Binding-site contacts:
Ligand atom O3G contacts residue LYS16 of chain 1.A at 2.6 Å (salt-bridge).
Ligand atom O1A contacts residue ALA18 of chain 1.A at 2.7 Å (h-bond).
Ligand atom O1B contacts residue GLY15 of chain 1.A at 3.0 Å (h-bond).
Ligand atom O2G contacts residue THR35 of chain 1.A at 2.8 Å (h-bond).
Ligand atom O2' contacts residue VAL29 of chain 1.A at 2.8 Å (h-bond).
Ligand atom O3A contacts residue GLY13 of chain 1.A at 3.6 Å.
Ligand atom N2 contacts residue ASP119 of chain 1.A at 2.9 Å (salt-bridge).
Ligand atom O1B contacts residue LYS16 of chain 1.A at 2.8 Å (salt-bridge).
Ligand atom PB contacts residue LYS16 of chain 1.A at 3.6 Å.
Ligand atom O2B contacts residue LYS16 of chain 1.A at 3.5 Å (salt-bridge).
Ligand atom O6 contacts residue ASN116 of chain 1.A at 3.3 Å (h-bond).
Ligand atom O2' contacts residue ASP30 of chain 1.A at 3.1 Å (salt-bridge).
Ligand atom O2' contacts residue PHE28 of chain 1.A at 3.1 Å.
Ligand atom PB contacts residue MG1 of chain 1.D at 3.3 Å.
Ligand atom O1B contacts residue VAL14 of chain 1.A at 3.3 Å (h-bond).
Ligand atom O2G contacts residue MG1 of chain 1.D at 2.2 Å.
Ligand atom N7 contacts residue ASN116 of chain 1.A at 3.1 Å (h-bond).
Ligand atom O1A contacts residue GLY15 of chain 1.A at 3.3 Å.
Ligand atom N3B contacts residue TYR32 of chain 1.A at 3.5 Å.
Ligand atom C2' contacts residue VAL29 of chain 1.A at 3.5 Å (hydrophobic).
Ligand atom O2B contacts residue SER17 of chain 1.A at 2.9 Å (h-bond).
Ligand atom O2A contacts residue TYR32 of chain 1.A at 3.6 Å.
Ligand atom N1 contacts residue ASP119 of chain 1.A at 2.8 Å (salt-bridge).
Ligand atom C5 contacts residue LYS117 of chain 1.A at 3.6 Å.
Ligand atom O1A contacts residue SER17 of chain 1.A at 3.2 Å (h-bond).
Ligand atom O6 contacts residue LYS147 of chain 1.A at 3.5 Å (salt-bridge).
Ligand atom O6 contacts residue LYS117 of chain 1.A at 3.4 Å.
Ligand atom O3A contacts residue GLY15 of chain 1.A at 3.1 Å (h-bond).
Ligand atom N3B contacts residue GLY13 of chain 1.A at 3.1 Å (h-bond).
Ligand atom O6 contacts residue ASP119 of chain 1.A at 3.6 Å (salt-bridge).
Ligand atom C6 contacts residue LYS117 of chain 1.A at 3.5 Å.
Ligand atom N3B contacts residue MG1 of chain 1.D at 3.5 Å.
Ligand atom O2B contacts residue MG1 of chain 1.D at 2.1 Å.
Ligand atom O1G contacts residue PRO34 of chain 1.A at 3.5 Å.
Ligand atom O3G contacts residue GLY60 of chain 1.A at 2.8 Å (h-bond).
Ligand atom O6 contacts residue ALA146 of chain 1.A at 2.8 Å (h-bond).
Ligand atom PG contacts residue MG1 of chain 1.D at 3.3 Å.
Ligand atom O3' contacts residue ASP30 of chain 1.A at 2.9 Å (salt-bridge).
Ligand atom O4' contacts residue LYS117 of chain 1.A at 3.2 Å (salt-bridge).
Ligand atom O6 contacts residue SER145 of chain 1.A at 3.4 Å.

Sequence of chain 1.A:
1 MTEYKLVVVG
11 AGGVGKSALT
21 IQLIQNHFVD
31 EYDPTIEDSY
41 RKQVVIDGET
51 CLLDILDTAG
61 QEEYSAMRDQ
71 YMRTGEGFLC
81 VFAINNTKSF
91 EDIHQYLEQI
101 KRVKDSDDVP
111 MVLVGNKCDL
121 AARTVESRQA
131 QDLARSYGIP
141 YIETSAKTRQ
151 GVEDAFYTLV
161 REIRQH

This small molecule binds to this protein.
Small molecule (SMILES): Nc1nc2c(ncn2[C@@H]2O[C@H](CO[P](=O)(O)O[P](=O)(O)NP(=O)(O)O)[C@@H](O)[C@H]2O)c(=O)[nH]1